This protein binds this small molecule.
Small molecule (SMILES): CC(C)O[PH](=O)OC(C)C

Sequence of chain 24.A:
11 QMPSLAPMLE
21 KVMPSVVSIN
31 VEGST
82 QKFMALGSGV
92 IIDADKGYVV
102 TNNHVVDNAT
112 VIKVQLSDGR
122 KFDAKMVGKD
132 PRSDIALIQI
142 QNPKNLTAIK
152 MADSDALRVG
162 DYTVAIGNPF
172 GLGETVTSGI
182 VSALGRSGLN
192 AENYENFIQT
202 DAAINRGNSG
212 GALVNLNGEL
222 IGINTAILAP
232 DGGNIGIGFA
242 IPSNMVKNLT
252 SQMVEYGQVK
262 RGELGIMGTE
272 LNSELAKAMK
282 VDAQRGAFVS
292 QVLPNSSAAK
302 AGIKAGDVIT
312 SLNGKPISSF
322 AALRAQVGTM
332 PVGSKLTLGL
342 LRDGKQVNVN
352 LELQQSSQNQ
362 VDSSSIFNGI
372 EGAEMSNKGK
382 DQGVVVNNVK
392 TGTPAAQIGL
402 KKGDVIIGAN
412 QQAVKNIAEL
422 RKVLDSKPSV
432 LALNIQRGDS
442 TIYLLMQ

Binding-site contacts:
Ligand atom C2' contacts residue ALA227 of chain 24.A at 3.9 Å (hydrophobic).
Ligand atom C1' contacts residue ILE228 of chain 24.A at 4.0 Å (hydrophobic).
Ligand atom O3P contacts residue GLY208 of chain 24.A at 2.6 Å (h-bond).
Ligand atom C3 contacts residue VAL106 of chain 24.A at 4.3 Å (hydrophobic).
Ligand atom P contacts residue GLY208 of chain 24.A at 3.8 Å.
Ligand atom O2P contacts residue SER210 of chain 24.A at 2.4 Å (h-bond).
Ligand atom O1P contacts residue HIS105 of chain 24.A at 4.1 Å.
Ligand atom C2' contacts residue THR226 of chain 24.A at 3.4 Å.
Ligand atom C2 contacts residue HIS105 of chain 24.A at 3.0 Å.
Ligand atom C3 contacts residue GLY208 of chain 24.A at 3.7 Å.
Ligand atom O3P contacts residue ASN206 of chain 24.A at 3.1 Å (h-bond).
Ligand atom C2' contacts residue HIS105 of chain 24.A at 3.9 Å.
Ligand atom C2 contacts residue SER210 of chain 24.A at 3.8 Å.
Ligand atom O1P contacts residue GLY208 of chain 24.A at 3.9 Å.
Ligand atom C3' contacts residue ILE228 of chain 24.A at 3.3 Å (hydrophobic).
Ligand atom O3P contacts residue SER210 of chain 24.A at 2.4 Å (h-bond).
Ligand atom C3 contacts residue SER210 of chain 24.A at 3.5 Å.
Ligand atom O3P contacts residue ARG207 of chain 24.A at 3.5 Å.
Ligand atom C3' contacts residue ALA227 of chain 24.A at 3.7 Å (hydrophobic).
Ligand atom P contacts residue HIS105 of chain 24.A at 4.0 Å.
Ligand atom C1' contacts residue ALA227 of chain 24.A at 3.5 Å (hydrophobic).
Ligand atom C1 contacts residue HIS105 of chain 24.A at 3.9 Å.
Ligand atom C1 contacts residue ARG207 of chain 24.A at 4.1 Å.
Ligand atom O2P contacts residue ARG207 of chain 24.A at 4.3 Å.
Ligand atom C1 contacts residue SER210 of chain 24.A at 3.3 Å.
Ligand atom C2' contacts residue SER210 of chain 24.A at 3.2 Å.
Ligand atom C1 contacts residue GLY208 of chain 24.A at 4.2 Å.
Ligand atom O2P contacts residue THR226 of chain 24.A at 3.3 Å (h-bond).
Ligand atom C1' contacts residue THR226 of chain 24.A at 3.1 Å.
Ligand atom O2P contacts residue ASN206 of chain 24.A at 3.5 Å (h-bond).
Ligand atom O1P contacts residue SER210 of chain 24.A at 2.7 Å (h-bond).
Ligand atom P contacts residue ASN206 of chain 24.A at 3.9 Å.
Ligand atom O1P contacts residue ARG207 of chain 24.A at 3.5 Å.
Ligand atom O3P contacts residue ASN209 of chain 24.A at 3.1 Å (h-bond).
Ligand atom C3' contacts residue THR226 of chain 24.A at 4.3 Å.
Ligand atom C3 contacts residue LEU87 of chain 24.A at 3.2 Å (hydrophobic).
Ligand atom P contacts residue ARG207 of chain 24.A at 4.0 Å.
Ligand atom C1' contacts residue SER210 of chain 24.A at 3.1 Å.
Ligand atom P contacts residue THR226 of chain 24.A at 3.9 Å.
Ligand atom P contacts residue SER210 of chain 24.A at 1.4 Å.